Sequence of chain 3.A:
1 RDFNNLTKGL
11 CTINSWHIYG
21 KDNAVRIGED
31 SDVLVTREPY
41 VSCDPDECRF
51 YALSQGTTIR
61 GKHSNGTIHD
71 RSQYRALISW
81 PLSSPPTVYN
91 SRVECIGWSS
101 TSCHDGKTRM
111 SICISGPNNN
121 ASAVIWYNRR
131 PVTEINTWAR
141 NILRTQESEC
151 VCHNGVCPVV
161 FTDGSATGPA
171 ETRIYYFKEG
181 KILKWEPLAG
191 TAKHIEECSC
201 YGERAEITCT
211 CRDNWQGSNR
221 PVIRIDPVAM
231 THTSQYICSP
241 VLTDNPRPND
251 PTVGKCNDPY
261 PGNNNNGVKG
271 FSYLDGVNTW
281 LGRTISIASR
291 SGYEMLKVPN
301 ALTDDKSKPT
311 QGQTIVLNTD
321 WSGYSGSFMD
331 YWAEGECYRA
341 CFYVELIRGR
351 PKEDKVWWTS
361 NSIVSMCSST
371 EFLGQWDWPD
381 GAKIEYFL

Binding-site contacts:
Ligand atom C2 contacts residue TYR324 of chain 3.A at 2.8 Å (hydrophobic).
Ligand atom O8 contacts residue ARG212 of chain 3.A at 3.4 Å.
Ligand atom NE contacts residue ASP70 of chain 3.A at 2.9 Å (salt-bridge).
Ligand atom O1A contacts residue ARG290 of chain 3.A at 2.7 Å (salt-bridge).
Ligand atom O1B contacts residue ARG37 of chain 3.A at 2.8 Å (salt-bridge).
Ligand atom NH2 contacts residue ASP70 of chain 3.A at 3.1 Å (salt-bridge).
Ligand atom C8 contacts residue GLU196 of chain 3.A at 3.4 Å.
Ligand atom C3 contacts residue TYR324 of chain 3.A at 3.1 Å (hydrophobic).
Ligand atom C9 contacts residue ASN214 of chain 3.A at 3.8 Å.
Ligand atom O6 contacts residue TYR324 of chain 3.A at 3.2 Å (h-bond).
Ligand atom O1B contacts residue TYR324 of chain 3.A at 3.4 Å (h-bond).
Ligand atom CZ contacts residue GLU38 of chain 3.A at 3.7 Å.
Ligand atom C3 contacts residue GLU38 of chain 3.A at 3.6 Å.
Ligand atom NH2 contacts residue ARG75 of chain 3.A at 3.4 Å (salt-bridge).
Ligand atom O1B contacts residue ARG290 of chain 3.A at 3.0 Å (salt-bridge).
Ligand atom CZ contacts residue TRP98 of chain 3.A at 3.4 Å (hydrophobic).
Ligand atom O9 contacts residue GLU196 of chain 3.A at 2.6 Å (salt-bridge).
Ligand atom O9 contacts residue ARG144 of chain 3.A at 3.6 Å (salt-bridge).
Ligand atom O1A contacts residue TYR324 of chain 3.A at 3.2 Å (h-bond).
Ligand atom C9 contacts residue ALA166 of chain 3.A at 3.7 Å (hydrophobic).
Ligand atom C1 contacts residue TYR324 of chain 3.A at 2.9 Å (hydrophobic).
Ligand atom O9 contacts residue ALA166 of chain 3.A at 3.2 Å.
Ligand atom O10 contacts residue ASP70 of chain 3.A at 3.7 Å.
Ligand atom C3 contacts residue ASP70 of chain 3.A at 3.2 Å.
Ligand atom O10 contacts residue ARG71 of chain 3.A at 3.2 Å (salt-bridge).
Ligand atom O8 contacts residue GLU196 of chain 3.A at 2.6 Å (salt-bridge).
Ligand atom NE contacts residue GLU38 of chain 3.A at 3.4 Å (salt-bridge).
Ligand atom C9 contacts residue GLU196 of chain 3.A at 3.2 Å.
Ligand atom NH2 contacts residue TRP98 of chain 3.A at 2.8 Å (h-bond).
Ligand atom NH1 contacts residue GLU147 of chain 3.A at 2.9 Å (salt-bridge).
Ligand atom C11 contacts residue ARG144 of chain 3.A at 3.7 Å.
Ligand atom C8 contacts residue ARG212 of chain 3.A at 3.4 Å.
Ligand atom C4 contacts residue ASP70 of chain 3.A at 3.5 Å.
Ligand atom C4 contacts residue TYR324 of chain 3.A at 3.8 Å (hydrophobic).
Ligand atom C11 contacts residue ILE142 of chain 3.A at 3.6 Å (hydrophobic).
Ligand atom C6 contacts residue TYR324 of chain 3.A at 3.8 Å (hydrophobic).
Ligand atom NH1 contacts residue TRP98 of chain 3.A at 3.1 Å (h-bond).
Ligand atom O1A contacts residue ARG212 of chain 3.A at 3.5 Å (salt-bridge).
Ligand atom C6 contacts residue GLU197 of chain 3.A at 3.5 Å.
Ligand atom C1 contacts residue ARG290 of chain 3.A at 3.5 Å.

This small molecule binds to this protein.
Small molecule (SMILES): [H]/N=C(\N)N[C@H]1C=C(C(=O)O)O[C@@H]([C@H](O)[C@H](O)CO)[C@@H]1NC(C)=O